Sequence of chain 1.B:
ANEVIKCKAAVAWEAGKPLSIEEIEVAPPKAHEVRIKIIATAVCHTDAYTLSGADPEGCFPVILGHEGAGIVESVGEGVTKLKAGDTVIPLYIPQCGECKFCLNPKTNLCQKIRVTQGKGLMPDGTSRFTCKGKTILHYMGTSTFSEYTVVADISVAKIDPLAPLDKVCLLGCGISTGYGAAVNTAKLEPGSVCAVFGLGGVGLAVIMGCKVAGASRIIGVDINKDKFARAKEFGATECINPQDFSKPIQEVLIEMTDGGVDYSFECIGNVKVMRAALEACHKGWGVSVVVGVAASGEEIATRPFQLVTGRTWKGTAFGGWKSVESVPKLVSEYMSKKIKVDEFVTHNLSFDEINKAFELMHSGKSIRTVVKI

The protein below binds the small molecule below.
Small molecule (SMILES): NCCCCCN

Binding-site contacts:
Ligand atom C4 contacts residue HIS46 of chain 1.B at 3.7 Å.
Ligand atom N1 contacts residue GLY270 of chain 1.B at 3.9 Å.
Ligand atom C1 contacts residue TYR50 of chain 1.B at 3.8 Å (hydrophobic).
Ligand atom C5 contacts residue HIS46 of chain 1.B at 3.4 Å.
Ligand atom C1 contacts residue HIS46 of chain 1.B at 3.7 Å.
Ligand atom C4 contacts residue TYR50 of chain 1.B at 3.5 Å (hydrophobic).
Ligand atom C2 contacts residue ALA296 of chain 1.B at 4.3 Å (hydrophobic).
Ligand atom C2 contacts residue VAL294 of chain 1.B at 3.1 Å (hydrophobic).
Ligand atom C2 contacts residue HIS46 of chain 1.B at 3.8 Å.
Ligand atom N1 contacts residue ALA296 of chain 1.B at 4.4 Å.
Ligand atom NE2 contacts residue NAD1 of chain 1.O at 2.8 Å (h-bond).
Ligand atom NE2 contacts residue HIS46 of chain 1.B at 3.1 Å (h-bond).
Ligand atom C4 contacts residue VAL294 of chain 1.B at 4.1 Å (hydrophobic).
Ligand atom N1 contacts residue HIS46 of chain 1.B at 3.5 Å.
Ligand atom NE2 contacts residue VAL294 of chain 1.B at 2.8 Å (h-bond).
Ligand atom C4 contacts residue ALA296 of chain 1.B at 3.7 Å (hydrophobic).
Ligand atom C1 contacts residue THR47 of chain 1.B at 3.6 Å.
Ligand atom C1 contacts residue NAD1 of chain 1.O at 4.0 Å.
Ligand atom C3 contacts residue HIS46 of chain 1.B at 2.9 Å.
Ligand atom C3 contacts residue TYR50 of chain 1.B at 3.3 Å (hydrophobic).
Ligand atom C1 contacts residue VAL294 of chain 1.B at 3.4 Å (hydrophobic).
Ligand atom NE2 contacts residue THR47 of chain 1.B at 4.4 Å.
Ligand atom C2 contacts residue TYR50 of chain 1.B at 3.6 Å (hydrophobic).
Ligand atom C4 contacts residue ALA295 of chain 1.B at 4.3 Å (hydrophobic).
Ligand atom C2 contacts residue ALA295 of chain 1.B at 4.0 Å (hydrophobic).
Ligand atom C3 contacts residue VAL294 of chain 1.B at 3.8 Å (hydrophobic).
Ligand atom N1 contacts residue VAL294 of chain 1.B at 4.0 Å.